Binding-site contacts:
Ligand atom N2 contacts residue ASP123 of chain 1.B at 3.0 Å (salt-bridge).
Ligand atom N3B contacts residue MG1 of chain 1.L at 3.4 Å.
Ligand atom O2' contacts residue PHE32 of chain 1.B at 3.4 Å.
Ligand atom O2' contacts residue ASP34 of chain 1.B at 3.2 Å (salt-bridge).
Ligand atom O6 contacts residue SER149 of chain 1.B at 3.4 Å.
Ligand atom O2B contacts residue LYS20 of chain 1.B at 3.6 Å (salt-bridge).
Ligand atom PB contacts residue MG1 of chain 1.L at 3.2 Å.
Ligand atom O3G contacts residue GLY64 of chain 1.B at 2.9 Å (h-bond).
Ligand atom C3' contacts residue GLU35 of chain 1.B at 3.5 Å.
Ligand atom O2B contacts residue MG1 of chain 1.L at 2.0 Å.
Ligand atom O1B contacts residue VAL18 of chain 1.B at 3.2 Å (h-bond).
Ligand atom N3B contacts residue GLY17 of chain 1.B at 3.1 Å (h-bond).
Ligand atom PG contacts residue MG1 of chain 1.L at 3.2 Å.
Ligand atom N7 contacts residue ASN120 of chain 1.B at 3.0 Å (h-bond).
Ligand atom C2' contacts residue VAL33 of chain 1.B at 3.4 Å (hydrophobic).
Ligand atom O1B contacts residue LYS20 of chain 1.B at 2.8 Å (salt-bridge).
Ligand atom N2 contacts residue LEU124 of chain 1.B at 3.5 Å.
Ligand atom O2' contacts residue VAL33 of chain 1.B at 2.5 Å (h-bond).
Ligand atom O2A contacts residue SER21 of chain 1.B at 3.3 Å (h-bond).
Ligand atom O1B contacts residue GLY17 of chain 1.B at 3.5 Å (h-bond).
Ligand atom N1 contacts residue ASP123 of chain 1.B at 2.9 Å (salt-bridge).
Ligand atom C6 contacts residue LYS121 of chain 1.B at 3.5 Å.
Ligand atom O3A contacts residue GLY19 of chain 1.B at 3.3 Å (h-bond).
Ligand atom O6 contacts residue ASP123 of chain 1.B at 3.4 Å (salt-bridge).
Ligand atom O2G contacts residue MG1 of chain 1.L at 2.1 Å.
Ligand atom O6 contacts residue LYS121 of chain 1.B at 3.2 Å.
Ligand atom C8 contacts residue ALA22 of chain 1.B at 3.5 Å (hydrophobic).
Ligand atom O2A contacts residue ALA22 of chain 1.B at 2.8 Å (h-bond).
Ligand atom O2B contacts residue SER21 of chain 1.B at 2.9 Å (h-bond).
Ligand atom O1G contacts residue PRO38 of chain 1.B at 3.4 Å.
Ligand atom O4' contacts residue LYS121 of chain 1.B at 3.2 Å (salt-bridge).
Ligand atom O6 contacts residue ASN120 of chain 1.B at 3.3 Å (h-bond).
Ligand atom O3' contacts residue ASP34 of chain 1.B at 2.9 Å (salt-bridge).
Ligand atom O2A contacts residue GLY19 of chain 1.B at 3.4 Å.
Ligand atom O3G contacts residue LYS20 of chain 1.B at 2.6 Å (salt-bridge).
Ligand atom O6 contacts residue ALA150 of chain 1.B at 2.8 Å (h-bond).
Ligand atom O2G contacts residue THR39 of chain 1.B at 2.9 Å (h-bond).
Ligand atom O3G contacts residue GLY16 of chain 1.B at 3.5 Å.
Ligand atom O1B contacts residue GLY19 of chain 1.B at 3.1 Å (h-bond).
Ligand atom C8 contacts residue GLY19 of chain 1.B at 3.5 Å.

Sequence of chain 1.B:
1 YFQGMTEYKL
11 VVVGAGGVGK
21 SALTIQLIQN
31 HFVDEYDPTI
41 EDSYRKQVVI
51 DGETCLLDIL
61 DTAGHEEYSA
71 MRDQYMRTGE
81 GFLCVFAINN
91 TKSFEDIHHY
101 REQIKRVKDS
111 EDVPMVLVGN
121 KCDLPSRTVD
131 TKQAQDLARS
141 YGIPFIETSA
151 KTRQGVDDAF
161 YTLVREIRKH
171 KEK

A small-molecule ligand and the protein it binds are described below.
Small molecule (SMILES): Nc1nc2c(ncn2[C@@H]2O[C@H](CO[P](=O)(O)O[P](=O)(O)NP(=O)(O)O)[C@@H](O)[C@H]2O)c(=O)[nH]1